The small molecule below binds the protein below.
Small molecule (SMILES): CC(C)C[C@H](NC(=O)[C@H](CO)NC(=O)[C@@H](N)C(C)C)C(=O)N[C@@H](Cc1ccc(OP(=O)(O)O)cc1)C(=O)N[C@H](C(=O)N[C@@H](Cc1ccccc1)C(=O)N[C@@H](C)C=O)[C@@H](C)O

Sequence of chain 1.A:
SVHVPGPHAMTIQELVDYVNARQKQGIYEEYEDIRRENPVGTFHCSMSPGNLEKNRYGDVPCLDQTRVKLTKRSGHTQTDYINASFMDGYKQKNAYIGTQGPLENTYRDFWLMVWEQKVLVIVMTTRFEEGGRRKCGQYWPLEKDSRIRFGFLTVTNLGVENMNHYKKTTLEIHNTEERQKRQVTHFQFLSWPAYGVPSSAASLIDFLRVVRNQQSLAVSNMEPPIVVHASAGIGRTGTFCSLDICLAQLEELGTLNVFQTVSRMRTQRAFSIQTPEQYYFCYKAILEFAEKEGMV

Binding-site contacts:
Ligand atom OG1 contacts residue ASP59 of chain 1.A at 2.9 Å (salt-bridge).
Ligand atom CE1 contacts residue ALA241 of chain 1.A at 3.6 Å (hydrophobic).
Ligand atom O contacts residue GLY58 of chain 1.A at 2.7 Å (h-bond).
Ligand atom O1P contacts residue ALA239 of chain 1.A at 3.3 Å.
Ligand atom CA contacts residue TYR57 of chain 1.A at 3.6 Å (hydrophobic).
Ligand atom CE2 contacts residue ALA241 of chain 1.A at 3.5 Å (hydrophobic).
Ligand atom CG2 contacts residue GLN283 of chain 1.A at 2.7 Å.
Ligand atom P contacts residue GLY244 of chain 1.A at 3.6 Å.
Ligand atom C contacts residue ASP59 of chain 1.A at 3.5 Å.
Ligand atom O2P contacts residue ILE243 of chain 1.A at 2.8 Å (h-bond).
Ligand atom CB contacts residue ARG56 of chain 1.A at 3.6 Å.
Ligand atom OG contacts residue TYR57 of chain 1.A at 3.6 Å.
Ligand atom CA contacts residue ASP59 of chain 1.A at 3.4 Å.
Ligand atom O contacts residue TYR57 of chain 1.A at 3.2 Å.
Ligand atom CD2 contacts residue ALA241 of chain 1.A at 3.5 Å (hydrophobic).
Ligand atom C contacts residue TYR57 of chain 1.A at 3.5 Å (hydrophobic).
Ligand atom O contacts residue TYR195 of chain 1.A at 2.5 Å (h-bond).
Ligand atom N contacts residue ASP59 of chain 1.A at 2.7 Å (salt-bridge).
Ligand atom CZ contacts residue ALA241 of chain 1.A at 3.6 Å (hydrophobic).
Ligand atom O2P contacts residue ALA241 of chain 1.A at 3.4 Å.
Ligand atom CE2 contacts residue GLN283 of chain 1.A at 3.5 Å.
Ligand atom O2P contacts residue GLY244 of chain 1.A at 2.7 Å (h-bond).
Ligand atom O2P contacts residue GLY242 of chain 1.A at 3.1 Å (h-bond).
Ligand atom N contacts residue TYR57 of chain 1.A at 3.3 Å.
Ligand atom CD1 contacts residue TYR195 of chain 1.A at 3.4 Å (hydrophobic).
Ligand atom CD1 contacts residue ALA241 of chain 1.A at 3.5 Å (hydrophobic).
Ligand atom O1P contacts residue ALA241 of chain 1.A at 2.8 Å (h-bond).
Ligand atom CE1 contacts residue TYR195 of chain 1.A at 3.2 Å (hydrophobic).
Ligand atom CG contacts residue ALA241 of chain 1.A at 3.5 Å (hydrophobic).
Ligand atom CB contacts residue GLN283 of chain 1.A at 3.5 Å.
Ligand atom C contacts residue TYR195 of chain 1.A at 3.4 Å (hydrophobic).
Ligand atom CD1 contacts residue TYR57 of chain 1.A at 3.5 Å (hydrophobic).
Ligand atom O1P contacts residue ARG245 of chain 1.A at 2.9 Å (salt-bridge).
Ligand atom O contacts residue ASP59 of chain 1.A at 3.6 Å (salt-bridge).
Ligand atom O3P contacts residue ARG245 of chain 1.A at 2.7 Å (salt-bridge).
Ligand atom CB contacts residue VAL60 of chain 1.A at 3.5 Å (hydrophobic).
Ligand atom N contacts residue ASP59 of chain 1.A at 2.9 Å (salt-bridge).
Ligand atom O1P contacts residue SER240 of chain 1.A at 2.8 Å (h-bond).
Ligand atom O3P contacts residue ALA239 of chain 1.A at 3.4 Å.
Ligand atom CB contacts residue ASP59 of chain 1.A at 3.5 Å.